The small molecule below binds the protein below.
Small molecule (SMILES): CC1(C)S[C@H]([C@@H](C=O)NC(=O)CCCC[C@H](NC(=O)CN)C(=O)O)N[C@H]1C(=O)O

Binding-site contacts:
Ligand atom O28 contacts residue ARG285 of chain 1.A at 3.5 Å (salt-bridge).
Ligand atom C20 contacts residue THR123 of chain 1.A at 3.7 Å.
Ligand atom O27 contacts residue HIS298 of chain 1.A at 3.5 Å.
Ligand atom N4 contacts residue TYR159 of chain 1.A at 3.2 Å (h-bond).
Ligand atom C26 contacts residue THR299 of chain 1.A at 2.9 Å.
Ligand atom O17 contacts residue LEU214 of chain 1.A at 3.4 Å.
Ligand atom C9 contacts residue THR301 of chain 1.A at 3.6 Å.
Ligand atom N8 contacts residue SER62 of chain 1.A at 3.6 Å (h-bond).
Ligand atom C12 contacts residue TRP233 of chain 1.A at 3.7 Å (hydrophobic).
Ligand atom O29 contacts residue GLY300 of chain 1.A at 3.5 Å.
Ligand atom C5 contacts residue SER62 of chain 1.A at 3.0 Å.
Ligand atom N23 contacts residue PHE120 of chain 1.A at 2.7 Å (h-bond).
Ligand atom O10 contacts residue ASN161 of chain 1.A at 2.9 Å (h-bond).
Ligand atom C13 contacts residue PHE120 of chain 1.A at 3.5 Å (hydrophobic).
Ligand atom O27 contacts residue ARG285 of chain 1.A at 2.5 Å (salt-bridge).
Ligand atom C7 contacts residue THR301 of chain 1.A at 3.7 Å.
Ligand atom O21 contacts residue THR123 of chain 1.A at 3.4 Å (h-bond).
Ligand atom N8 contacts residue THR301 of chain 1.A at 2.9 Å (h-bond).
Ligand atom O27 contacts residue THR299 of chain 1.A at 3.0 Å (h-bond).
Ligand atom N23 contacts residue THR123 of chain 1.A at 2.8 Å (h-bond).
Ligand atom O29 contacts residue THR301 of chain 1.A at 2.9 Å (h-bond).
Ligand atom C22 contacts residue THR123 of chain 1.A at 3.6 Å.
Ligand atom O29 contacts residue SER62 of chain 1.A at 2.3 Å (h-bond).
Ligand atom C26 contacts residue ARG285 of chain 1.A at 3.3 Å.
Ligand atom C6 contacts residue SER62 of chain 1.A at 2.4 Å.
Ligand atom O28 contacts residue THR299 of chain 1.A at 2.4 Å (h-bond).
Ligand atom C22 contacts residue PHE120 of chain 1.A at 3.6 Å (hydrophobic).
Ligand atom C16 contacts residue SER326 of chain 1.A at 3.4 Å.
Ligand atom C5 contacts residue TYR159 of chain 1.A at 3.4 Å (hydrophobic).
Ligand atom O18 contacts residue THR301 of chain 1.A at 3.6 Å.
Ligand atom C11 contacts residue THR301 of chain 1.A at 3.4 Å.
Ligand atom O27 contacts residue TYR159 of chain 1.A at 3.5 Å (h-bond).
Ligand atom O18 contacts residue ASN327 of chain 1.A at 2.9 Å (h-bond).
Ligand atom O21 contacts residue PHE120 of chain 1.A at 3.5 Å.
Ligand atom O17 contacts residue GLN303 of chain 1.A at 3.4 Å.
Ligand atom N4 contacts residue SER62 of chain 1.A at 2.9 Å (h-bond).
Ligand atom O18 contacts residue SER326 of chain 1.A at 3.5 Å (h-bond).
Ligand atom C7 contacts residue SER62 of chain 1.A at 1.4 Å.
Ligand atom O17 contacts residue SER326 of chain 1.A at 2.5 Å (h-bond).
Ligand atom C24 contacts residue ARG285 of chain 1.A at 3.5 Å.

Sequence of chain 1.A:
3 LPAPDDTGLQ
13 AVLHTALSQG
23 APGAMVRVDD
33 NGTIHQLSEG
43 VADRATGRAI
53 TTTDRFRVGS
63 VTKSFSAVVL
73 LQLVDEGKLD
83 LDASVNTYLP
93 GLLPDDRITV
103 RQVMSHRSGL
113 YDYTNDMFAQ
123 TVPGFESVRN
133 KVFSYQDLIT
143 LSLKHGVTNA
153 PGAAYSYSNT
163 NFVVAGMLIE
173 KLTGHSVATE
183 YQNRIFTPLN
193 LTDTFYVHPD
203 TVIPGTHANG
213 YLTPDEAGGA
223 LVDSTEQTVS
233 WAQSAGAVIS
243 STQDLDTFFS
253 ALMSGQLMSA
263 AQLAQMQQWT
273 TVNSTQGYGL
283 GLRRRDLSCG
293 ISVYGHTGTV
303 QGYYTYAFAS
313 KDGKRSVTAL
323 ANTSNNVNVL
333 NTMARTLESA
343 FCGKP